Sequence of chain 1.F:
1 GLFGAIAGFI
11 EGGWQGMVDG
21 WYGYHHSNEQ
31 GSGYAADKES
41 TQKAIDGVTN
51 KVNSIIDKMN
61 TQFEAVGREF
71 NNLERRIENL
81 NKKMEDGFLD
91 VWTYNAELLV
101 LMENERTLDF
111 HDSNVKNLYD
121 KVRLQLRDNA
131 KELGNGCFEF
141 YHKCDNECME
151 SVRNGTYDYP

Binding-site contacts:
Ligand atom O7 contacts residue GLU147 of chain 1.F at 4.1 Å.
Ligand atom C8 contacts residue GLU147 of chain 1.F at 2.9 Å.
Ligand atom C7 contacts residue GLU147 of chain 1.F at 4.0 Å.

This small molecule binds to this protein.
Small molecule (SMILES): CC(=O)N[C@@H]1[C@@H](O)[C@H](O)[C@@H](CO)O[C@H]1O